Binding-site contacts:
Ligand atom C2 contacts residue ASN161 of chain 1.D at 2.5 Å.
Ligand atom C4 contacts residue ASN161 of chain 1.D at 4.1 Å.
Ligand atom N2 contacts residue ASN161 of chain 1.D at 3.1 Å (h-bond).
Ligand atom C5 contacts residue ASN161 of chain 1.D at 3.6 Å.
Ligand atom O5 contacts residue ARG156 of chain 1.D at 3.9 Å.
Ligand atom O5 contacts residue ASN161 of chain 1.D at 2.3 Å (h-bond).
Ligand atom C6 contacts residue VAL143 of chain 1.D at 4.1 Å (hydrophobic).
Ligand atom C3 contacts residue ASN161 of chain 1.D at 3.8 Å.
Ligand atom C1 contacts residue ASN161 of chain 1.D at 1.4 Å.
Ligand atom C8 contacts residue ASN161 of chain 1.D at 4.5 Å.
Ligand atom C7 contacts residue ASN161 of chain 1.D at 3.1 Å.
Ligand atom O7 contacts residue ASN161 of chain 1.D at 2.5 Å (h-bond).

A protein and the small-molecule ligand that binds it are described below.
Small molecule (SMILES): CC(=O)N[C@@H]1[C@@H](O)[C@H](O)[C@@H](CO)O[C@H]1O

Sequence of chain 1.D:
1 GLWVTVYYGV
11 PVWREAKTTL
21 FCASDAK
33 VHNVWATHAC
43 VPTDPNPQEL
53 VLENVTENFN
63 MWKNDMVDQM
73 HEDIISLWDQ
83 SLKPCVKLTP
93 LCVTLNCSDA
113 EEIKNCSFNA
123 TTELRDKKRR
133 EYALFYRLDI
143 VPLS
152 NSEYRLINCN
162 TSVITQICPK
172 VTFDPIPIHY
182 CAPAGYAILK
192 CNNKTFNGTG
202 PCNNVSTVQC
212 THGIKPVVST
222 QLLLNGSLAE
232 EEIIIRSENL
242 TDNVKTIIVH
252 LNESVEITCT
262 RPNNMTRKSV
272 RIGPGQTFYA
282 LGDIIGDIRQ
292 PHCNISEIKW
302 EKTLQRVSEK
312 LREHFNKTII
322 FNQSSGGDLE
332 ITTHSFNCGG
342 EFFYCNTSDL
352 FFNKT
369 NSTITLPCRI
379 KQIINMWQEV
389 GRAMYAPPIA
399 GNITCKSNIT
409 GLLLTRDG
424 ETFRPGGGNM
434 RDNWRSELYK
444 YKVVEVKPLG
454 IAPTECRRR